Sequence of chain 1.C:
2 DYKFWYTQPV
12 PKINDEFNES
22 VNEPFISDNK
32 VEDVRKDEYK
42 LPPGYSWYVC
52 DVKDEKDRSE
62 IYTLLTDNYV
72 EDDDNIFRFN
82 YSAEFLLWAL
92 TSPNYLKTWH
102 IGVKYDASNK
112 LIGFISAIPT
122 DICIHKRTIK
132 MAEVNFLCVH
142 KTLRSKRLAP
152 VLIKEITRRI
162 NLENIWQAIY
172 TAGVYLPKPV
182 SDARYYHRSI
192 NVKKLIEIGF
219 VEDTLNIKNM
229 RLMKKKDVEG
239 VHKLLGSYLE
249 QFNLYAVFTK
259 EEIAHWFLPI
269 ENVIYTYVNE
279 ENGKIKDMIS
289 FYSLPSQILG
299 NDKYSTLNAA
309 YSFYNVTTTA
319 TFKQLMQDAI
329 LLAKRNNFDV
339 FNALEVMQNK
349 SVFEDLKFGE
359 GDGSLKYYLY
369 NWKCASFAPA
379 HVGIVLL

Binding-site contacts:
Ligand atom N2 contacts residue LEU385 of chain 1.C at 2.9 Å (h-bond).
Ligand atom C8 contacts residue PHE80 of chain 1.C at 3.8 Å (hydrophobic).
Ligand atom C1 contacts residue PHE80 of chain 1.C at 3.6 Å (hydrophobic).
Ligand atom C17 contacts residue TYR82 of chain 1.C at 3.0 Å (hydrophobic).
Ligand atom C17 contacts residue PHE80 of chain 1.C at 3.5 Å (hydrophobic).
Ligand atom C3 contacts residue VAL71 of chain 1.C at 3.5 Å (hydrophobic).
Ligand atom C7 contacts residue TYR186 of chain 1.C at 3.5 Å (hydrophobic).
Ligand atom C contacts residue PHE78 of chain 1.C at 3.6 Å (hydrophobic).
Ligand atom C10 contacts residue TYR186 of chain 1.C at 3.2 Å (hydrophobic).
Ligand atom C5 contacts residue ASP73 of chain 1.C at 3.6 Å.
Ligand atom N2 contacts residue TYR82 of chain 1.C at 3.7 Å.
Ligand atom C2 contacts residue PHE80 of chain 1.C at 3.5 Å (hydrophobic).
Ligand atom C3 contacts residue GLU72 of chain 1.C at 3.5 Å.
Ligand atom C16 contacts residue LEU292 of chain 1.C at 3.5 Å (hydrophobic).
Ligand atom C contacts residue PHE201 of chain 1.C at 3.4 Å (hydrophobic).
Ligand atom C8 contacts residue TYR186 of chain 1.C at 3.7 Å (hydrophobic).
Ligand atom C13 contacts residue TYR309 of chain 1.C at 3.6 Å (hydrophobic).
Ligand atom C12 contacts residue TYR309 of chain 1.C at 3.7 Å (hydrophobic).
Ligand atom C12 contacts residue TYR186 of chain 1.C at 3.8 Å (hydrophobic).
Ligand atom C18 contacts residue LEU385 of chain 1.C at 3.5 Å (hydrophobic).
Ligand atom N1 contacts residue TYR186 of chain 1.C at 3.7 Å.
Ligand atom C4 contacts residue GLU72 of chain 1.C at 3.5 Å.
Ligand atom C6 contacts residue TYR186 of chain 1.C at 3.8 Å (hydrophobic).
Ligand atom C19 contacts residue LEU385 of chain 1.C at 3.6 Å (hydrophobic).
Ligand atom C4 contacts residue ASP73 of chain 1.C at 3.3 Å.
Ligand atom C2 contacts residue PHE78 of chain 1.C at 3.6 Å (hydrophobic).
Ligand atom C3 contacts residue ASP73 of chain 1.C at 3.3 Å.
Ligand atom N contacts residue TYR186 of chain 1.C at 3.6 Å.
Ligand atom CL contacts residue LEU342 of chain 1.C at 3.7 Å.
Ligand atom C16 contacts residue TYR82 of chain 1.C at 3.5 Å (hydrophobic).
Ligand atom C11 contacts residue TYR186 of chain 1.C at 3.0 Å (hydrophobic).
Ligand atom CL contacts residue ALA341 of chain 1.C at 3.5 Å.
Ligand atom C2 contacts residue SER294 of chain 1.C at 3.6 Å.
Ligand atom C17 contacts residue LEU385 of chain 1.C at 3.6 Å (hydrophobic).
Ligand atom C1 contacts residue SER294 of chain 1.C at 3.7 Å.
Ligand atom C16 contacts residue LEU385 of chain 1.C at 3.6 Å (hydrophobic).
Ligand atom O contacts residue SER294 of chain 1.C at 2.9 Å (h-bond).
Ligand atom C19 contacts residue TYR290 of chain 1.C at 3.6 Å (hydrophobic).
Ligand atom C1 contacts residue PHE78 of chain 1.C at 3.7 Å (hydrophobic).
Ligand atom O contacts residue PHE78 of chain 1.C at 3.5 Å.

The small molecule below binds the protein below.
Small molecule (SMILES): [H]/N=C(\Cc1cccc(OC)c1)NC(=O)c1ccc(Cl)cc1OC1CCNCC1